The small molecule below binds the protein below.
Small molecule (SMILES): CC(=O)N[C@@H]1[C@@H](O)[C@H](O)[C@@H](CO)O[C@H]1O

Binding-site contacts:
Ligand atom C7 contacts residue TYR69 of chain 1.A at 4.2 Å (hydrophobic).
Ligand atom C8 contacts residue TYR28 of chain 1.A at 3.1 Å (hydrophobic).
Ligand atom C4 contacts residue TRP24 of chain 1.A at 3.7 Å (hydrophobic).
Ligand atom C7 contacts residue TYR28 of chain 1.A at 4.0 Å (hydrophobic).
Ligand atom O5 contacts residue TRP24 of chain 1.A at 4.1 Å.
Ligand atom C5 contacts residue ASN72 of chain 1.A at 3.7 Å.
Ligand atom O3 contacts residue TRP24 of chain 1.A at 3.3 Å.
Ligand atom C4 contacts residue ASN72 of chain 1.A at 4.3 Å.
Ligand atom C8 contacts residue ASP66 of chain 1.A at 4.3 Å.
Ligand atom C5 contacts residue TRP24 of chain 1.A at 4.3 Å (hydrophobic).
Ligand atom N2 contacts residue ASN72 of chain 1.A at 2.6 Å (h-bond).
Ligand atom O5 contacts residue ASN72 of chain 1.A at 2.4 Å (h-bond).
Ligand atom C7 contacts residue TRP24 of chain 1.A at 4.2 Å (hydrophobic).
Ligand atom N2 contacts residue GLU68 of chain 1.A at 4.3 Å.
Ligand atom N2 contacts residue TYR28 of chain 1.A at 4.3 Å.
Ligand atom O7 contacts residue ASN72 of chain 1.A at 4.1 Å.
Ligand atom C8 contacts residue ASN72 of chain 1.A at 4.5 Å.
Ligand atom N2 contacts residue TRP24 of chain 1.A at 3.7 Å.
Ligand atom C8 contacts residue GLU68 of chain 1.A at 4.2 Å.
Ligand atom C2 contacts residue ASN72 of chain 1.A at 2.3 Å.
Ligand atom C7 contacts residue ASN72 of chain 1.A at 3.5 Å.
Ligand atom C3 contacts residue TRP24 of chain 1.A at 3.9 Å (hydrophobic).
Ligand atom O7 contacts residue GLU68 of chain 1.A at 2.3 Å (salt-bridge).
Ligand atom C2 contacts residue TRP24 of chain 1.A at 3.6 Å (hydrophobic).
Ligand atom C3 contacts residue ASN72 of chain 1.A at 3.7 Å.
Ligand atom C1 contacts residue GLU68 of chain 1.A at 4.2 Å.
Ligand atom C3 contacts residue GLU68 of chain 1.A at 3.4 Å.
Ligand atom O3 contacts residue GLU68 of chain 1.A at 3.6 Å (salt-bridge).
Ligand atom C8 contacts residue TYR69 of chain 1.A at 3.7 Å (hydrophobic).
Ligand atom C2 contacts residue GLU68 of chain 1.A at 4.1 Å.
Ligand atom O4 contacts residue TRP24 of chain 1.A at 4.0 Å.
Ligand atom C6 contacts residue TRP24 of chain 1.A at 3.8 Å (hydrophobic).
Ligand atom C1 contacts residue ASN72 of chain 1.A at 1.5 Å.
Ligand atom C7 contacts residue GLU68 of chain 1.A at 3.6 Å.

Sequence of chain 1.A:
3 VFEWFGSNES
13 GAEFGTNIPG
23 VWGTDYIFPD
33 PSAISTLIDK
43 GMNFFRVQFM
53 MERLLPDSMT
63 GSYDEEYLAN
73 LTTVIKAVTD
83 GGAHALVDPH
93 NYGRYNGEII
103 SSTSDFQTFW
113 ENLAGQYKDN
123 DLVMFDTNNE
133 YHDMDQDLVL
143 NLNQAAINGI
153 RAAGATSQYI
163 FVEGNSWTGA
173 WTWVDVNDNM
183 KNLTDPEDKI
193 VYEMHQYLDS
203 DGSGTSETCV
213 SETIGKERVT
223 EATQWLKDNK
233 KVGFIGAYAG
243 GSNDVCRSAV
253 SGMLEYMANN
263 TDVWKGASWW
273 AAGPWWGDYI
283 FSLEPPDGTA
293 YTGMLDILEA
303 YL